Sequence of chain 1.B:
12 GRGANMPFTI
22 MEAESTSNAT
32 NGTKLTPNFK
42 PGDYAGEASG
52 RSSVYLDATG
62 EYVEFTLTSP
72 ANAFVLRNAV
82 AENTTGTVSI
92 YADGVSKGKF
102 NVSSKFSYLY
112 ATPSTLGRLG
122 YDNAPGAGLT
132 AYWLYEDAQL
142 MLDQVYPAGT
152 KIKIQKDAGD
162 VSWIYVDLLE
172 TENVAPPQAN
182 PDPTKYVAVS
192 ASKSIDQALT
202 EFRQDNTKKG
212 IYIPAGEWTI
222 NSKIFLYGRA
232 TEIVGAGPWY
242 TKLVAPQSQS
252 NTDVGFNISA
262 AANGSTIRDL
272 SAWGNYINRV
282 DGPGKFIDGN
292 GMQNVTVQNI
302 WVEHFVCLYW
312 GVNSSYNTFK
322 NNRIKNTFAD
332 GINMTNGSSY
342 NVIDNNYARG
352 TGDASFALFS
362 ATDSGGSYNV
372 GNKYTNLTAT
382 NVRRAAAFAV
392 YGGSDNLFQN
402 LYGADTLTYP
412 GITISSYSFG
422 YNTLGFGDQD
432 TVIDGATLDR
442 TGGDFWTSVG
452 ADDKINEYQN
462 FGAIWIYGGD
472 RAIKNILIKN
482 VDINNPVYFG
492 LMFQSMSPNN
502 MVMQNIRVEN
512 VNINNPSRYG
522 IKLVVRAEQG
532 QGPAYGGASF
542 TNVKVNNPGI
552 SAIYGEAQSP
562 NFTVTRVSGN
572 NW

Binding-site contacts:
Ligand atom O6 contacts residue GLN495 of chain 1.B at 3.4 Å (h-bond).
Ligand atom C6 contacts residue ARG385 of chain 1.B at 3.8 Å.
Ligand atom O2 contacts residue TRP447 of chain 1.B at 3.9 Å.
Ligand atom O6 contacts residue ALA386 of chain 1.B at 3.9 Å.
Ligand atom C3 contacts residue ASP354 of chain 1.B at 4.0 Å.
Ligand atom O5 contacts residue ARG385 of chain 1.B at 3.3 Å (salt-bridge).
Ligand atom O2 contacts residue PHE420 of chain 1.B at 3.7 Å.
Ligand atom C3 contacts residue PHE420 of chain 1.B at 4.0 Å (hydrophobic).
Ligand atom C4 contacts residue ASP354 of chain 1.B at 3.8 Å.
Ligand atom O1 contacts residue GLU529 of chain 1.B at 2.8 Å (salt-bridge).
Ligand atom C4 contacts residue TRP447 of chain 1.B at 3.5 Å (hydrophobic).
Ligand atom O5 contacts residue GLU529 of chain 1.B at 3.2 Å (salt-bridge).
Ligand atom O6 contacts residue ARG385 of chain 1.B at 2.7 Å (salt-bridge).
Ligand atom O4 contacts residue BGC1 of chain 1.G at 3.6 Å.
Ligand atom O6 contacts residue GLN460 of chain 1.B at 2.6 Å (h-bond).
Ligand atom O3 contacts residue TRP447 of chain 1.B at 3.0 Å (h-bond).
Ligand atom C2 contacts residue PHE420 of chain 1.B at 3.9 Å (hydrophobic).
Ligand atom C1 contacts residue TRP447 of chain 1.B at 3.8 Å (hydrophobic).
Ligand atom O3 contacts residue BGC1 of chain 1.G at 3.2 Å (h-bond).
Ligand atom C5 contacts residue GLN460 of chain 1.B at 3.8 Å.
Ligand atom C1 contacts residue GLU529 of chain 1.B at 3.3 Å.
Ligand atom O5 contacts residue TYR418 of chain 1.B at 3.9 Å.
Ligand atom O4 contacts residue ALA386 of chain 1.B at 3.9 Å.
Ligand atom C3 contacts residue TRP447 of chain 1.B at 3.5 Å (hydrophobic).
Ligand atom O6 contacts residue TYR418 of chain 1.B at 3.3 Å (h-bond).
Ligand atom C1 contacts residue ARG385 of chain 1.B at 4.0 Å.
Ligand atom C6 contacts residue GLN495 of chain 1.B at 3.8 Å.
Ligand atom C6 contacts residue PHE446 of chain 1.B at 3.9 Å (hydrophobic).
Ligand atom O5 contacts residue TRP447 of chain 1.B at 3.4 Å.
Ligand atom O6 contacts residue PHE446 of chain 1.B at 4.1 Å.
Ligand atom O4 contacts residue ASP354 of chain 1.B at 3.1 Å (salt-bridge).
Ligand atom O5 contacts residue GLN460 of chain 1.B at 3.0 Å (h-bond).
Ligand atom C3 contacts residue BGC1 of chain 1.G at 4.0 Å.
Ligand atom O3 contacts residue PHE420 of chain 1.B at 3.4 Å.
Ligand atom C2 contacts residue TRP447 of chain 1.B at 3.9 Å (hydrophobic).
Ligand atom O3 contacts residue ARG280 of chain 1.B at 3.4 Å (salt-bridge).
Ligand atom O3 contacts residue ASP354 of chain 1.B at 3.1 Å (salt-bridge).
Ligand atom O4 contacts residue TYR468 of chain 1.B at 3.9 Å.
Ligand atom O2 contacts residue TYR410 of chain 1.B at 3.8 Å.
Ligand atom C6 contacts residue GLN460 of chain 1.B at 3.4 Å.

This protein binds this small molecule.
Small molecule (SMILES): OC[C@H]1O[C@H](O[C@@H]2[C@@H](O)[C@@H](O[C@@H]3[C@@H](O)[C@@H](O)O[C@H](CO)[C@H]3O)O[C@H](CO)[C@H]2O)[C@H](O)[C@@H](O)[C@@H]1O